This small molecule binds to this protein.
Small molecule (SMILES): CCCCNc1ccc(C(=O)OCCN(C)C)cc1

Binding-site contacts:
Ligand atom C15 contacts residue ALA86 of chain 2.A at 3.8 Å (hydrophobic).
Ligand atom C13 contacts residue LEU103 of chain 2.A at 3.8 Å (hydrophobic).
Ligand atom C15 contacts residue ILE84 of chain 2.A at 3.8 Å (hydrophobic).
Ligand atom C2 contacts residue VAL92 of chain 2.A at 4.2 Å (hydrophobic).
Ligand atom C10 contacts residue VAL92 of chain 2.A at 4.0 Å (hydrophobic).
Ligand atom C12 contacts residue LEU54 of chain 2.A at 3.8 Å (hydrophobic).
Ligand atom C1 contacts residue PHE105 of chain 2.A at 4.2 Å (hydrophobic).
Ligand atom C9 contacts residue ILE71 of chain 2.A at 4.3 Å (hydrophobic).
Ligand atom C4 contacts residue MET107 of chain 2.A at 4.1 Å (hydrophobic).
Ligand atom C2 contacts residue ILE56 of chain 2.A at 3.9 Å (hydrophobic).
Ligand atom O1 contacts residue ILE71 of chain 2.A at 3.5 Å.
Ligand atom C6 contacts residue VAL41 of chain 2.A at 4.1 Å (hydrophobic).
Ligand atom C13 contacts residue LEU54 of chain 2.A at 4.3 Å (hydrophobic).
Ligand atom C15 contacts residue ASN90 of chain 2.A at 3.6 Å.
Ligand atom C12 contacts residue VAL92 of chain 2.A at 3.8 Å (hydrophobic).
Ligand atom C1 contacts residue ILE56 of chain 2.A at 3.9 Å (hydrophobic).
Ligand atom C12 contacts residue PHE105 of chain 2.A at 4.1 Å (hydrophobic).
Ligand atom C5 contacts residue PHE58 of chain 2.A at 4.1 Å (hydrophobic).
Ligand atom C7 contacts residue PHE58 of chain 2.A at 4.0 Å (hydrophobic).
Ligand atom N1 contacts residue ASN90 of chain 2.A at 4.1 Å.
Ligand atom C5 contacts residue VAL41 of chain 2.A at 3.7 Å (hydrophobic).
Ligand atom N1 contacts residue ILE84 of chain 2.A at 3.9 Å.
Ligand atom C2 contacts residue ILE84 of chain 2.A at 3.9 Å (hydrophobic).
Ligand atom O2 contacts residue PHE58 of chain 2.A at 3.3 Å.
Ligand atom O1 contacts residue ILE84 of chain 2.A at 4.1 Å.
Ligand atom C10 contacts residue ILE56 of chain 2.A at 3.6 Å (hydrophobic).
Ligand atom N2 contacts residue ILE56 of chain 2.A at 3.6 Å.
Ligand atom C7 contacts residue ILE71 of chain 2.A at 4.0 Å (hydrophobic).
Ligand atom C3 contacts residue MET107 of chain 2.A at 3.7 Å (hydrophobic).
Ligand atom C3 contacts residue ILE84 of chain 2.A at 3.4 Å (hydrophobic).
Ligand atom C1 contacts residue MET107 of chain 2.A at 4.3 Å (hydrophobic).
Ligand atom O2 contacts residue VAL41 of chain 2.A at 3.6 Å.
Ligand atom C13 contacts residue PHE105 of chain 2.A at 3.9 Å (hydrophobic).
Ligand atom C13 contacts residue LEU46 of chain 2.A at 4.1 Å (hydrophobic).
Ligand atom N2 contacts residue PHE105 of chain 2.A at 3.7 Å.
Ligand atom C6 contacts residue ILE56 of chain 2.A at 3.7 Å (hydrophobic).
Ligand atom C14 contacts residue ASN90 of chain 2.A at 3.8 Å.
Ligand atom C11 contacts residue PHE105 of chain 2.A at 3.6 Å (hydrophobic).
Ligand atom C10 contacts residue PHE105 of chain 2.A at 3.5 Å (hydrophobic).
Ligand atom C2 contacts residue MET107 of chain 2.A at 3.8 Å (hydrophobic).

Sequence of chain 2.A:
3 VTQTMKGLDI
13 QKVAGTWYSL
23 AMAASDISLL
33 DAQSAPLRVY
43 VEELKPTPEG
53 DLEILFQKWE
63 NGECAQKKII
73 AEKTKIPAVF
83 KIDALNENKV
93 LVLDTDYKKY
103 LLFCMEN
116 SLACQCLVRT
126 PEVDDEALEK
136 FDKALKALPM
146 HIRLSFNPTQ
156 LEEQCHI